Binding-site contacts:
Ligand atom S07 contacts residue GJI1 of chain 1.C at 3.5 Å.
Ligand atom C05 contacts residue VAL86 of chain 1.A at 4.1 Å (hydrophobic).
Ligand atom C08 contacts residue GJI1 of chain 1.C at 4.1 Å.
Ligand atom O21 contacts residue VAL29 of chain 1.A at 4.1 Å.
Ligand atom C06 contacts residue VAL86 of chain 1.A at 4.2 Å (hydrophobic).
Ligand atom N03 contacts residue PRO24 of chain 1.A at 3.0 Å (h-bond).
Ligand atom C19 contacts residue TYR37 of chain 1.A at 4.1 Å (hydrophobic).
Ligand atom N13 contacts residue GLU27 of chain 1.A at 4.1 Å.
Ligand atom N03 contacts residue VAL29 of chain 1.A at 4.1 Å.
Ligand atom O21 contacts residue TYR37 of chain 1.A at 3.3 Å.
Ligand atom C22 contacts residue VAL86 of chain 1.A at 4.0 Å (hydrophobic).
Ligand atom C04 contacts residue PRO24 of chain 1.A at 4.2 Å (hydrophobic).
Ligand atom C01 contacts residue VAL29 of chain 1.A at 3.6 Å (hydrophobic).
Ligand atom C11 contacts residue TRP23 of chain 1.A at 3.5 Å (hydrophobic).
Ligand atom C16 contacts residue VAL86 of chain 1.A at 3.8 Å (hydrophobic).
Ligand atom S07 contacts residue TRP23 of chain 1.A at 4.0 Å.
Ligand atom C04 contacts residue VAL86 of chain 1.A at 3.7 Å (hydrophobic).
Ligand atom O21 contacts residue PHE79 of chain 1.A at 4.2 Å.
Ligand atom N13 contacts residue GJI1 of chain 1.C at 3.7 Å.
Ligand atom C19 contacts residue ASN80 of chain 1.A at 3.6 Å.
Ligand atom C02 contacts residue PRO24 of chain 1.A at 3.5 Å (hydrophobic).
Ligand atom C22 contacts residue VAL29 of chain 1.A at 3.7 Å (hydrophobic).
Ligand atom C02 contacts residue VAL86 of chain 1.A at 4.0 Å (hydrophobic).
Ligand atom C01 contacts residue PRO24 of chain 1.A at 3.3 Å (hydrophobic).
Ligand atom C19 contacts residue VAL34 of chain 1.A at 4.1 Å (hydrophobic).
Ligand atom C18 contacts residue ASN80 of chain 1.A at 3.4 Å.
Ligand atom C02 contacts residue VAL29 of chain 1.A at 3.5 Å (hydrophobic).
Ligand atom C05 contacts residue GJI1 of chain 1.C at 3.7 Å.
Ligand atom N09 contacts residue PRO24 of chain 1.A at 4.0 Å.
Ligand atom C01 contacts residue PHE25 of chain 1.A at 3.7 Å (hydrophobic).
Ligand atom C08 contacts residue TRP23 of chain 1.A at 4.0 Å (hydrophobic).
Ligand atom N03 contacts residue VAL86 of chain 1.A at 4.0 Å.
Ligand atom C17 contacts residue VAL34 of chain 1.A at 4.2 Å (hydrophobic).
Ligand atom C20 contacts residue VAL29 of chain 1.A at 4.1 Å (hydrophobic).
Ligand atom C20 contacts residue TYR37 of chain 1.A at 3.9 Å (hydrophobic).
Ligand atom C06 contacts residue GJI1 of chain 1.C at 3.3 Å.
Ligand atom C19 contacts residue PHE79 of chain 1.A at 3.4 Å (hydrophobic).
Ligand atom C12 contacts residue GJI1 of chain 1.C at 3.6 Å.
Ligand atom C20 contacts residue ASN80 of chain 1.A at 3.3 Å.
Ligand atom O21 contacts residue ASN80 of chain 1.A at 2.9 Å (h-bond).

A protein and the small-molecule ligand that binds it are described below.
Small molecule (SMILES): Cc1[nH]c(-c2csc(N3CCNCC3)n2)c2c1C(=O)CCC2

Sequence of chain 1.A:
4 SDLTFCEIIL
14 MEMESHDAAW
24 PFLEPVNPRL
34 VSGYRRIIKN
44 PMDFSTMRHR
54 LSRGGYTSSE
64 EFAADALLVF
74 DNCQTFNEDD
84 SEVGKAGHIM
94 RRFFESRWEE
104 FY